Binding-site contacts:
Ligand atom C5 contacts residue ILE121 of chain 1.C at 3.8 Å (hydrophobic).
Ligand atom C4 contacts residue ASN81 of chain 1.C at 4.2 Å.
Ligand atom C2 contacts residue ASN81 of chain 1.C at 2.4 Å.
Ligand atom C7 contacts residue ASN81 of chain 1.C at 3.0 Å.
Ligand atom C3 contacts residue PHE120 of chain 1.C at 4.1 Å (hydrophobic).
Ligand atom C8 contacts residue GLN80 of chain 1.C at 3.3 Å.
Ligand atom C3 contacts residue ASN81 of chain 1.C at 3.7 Å.
Ligand atom C5 contacts residue ASN81 of chain 1.C at 3.7 Å.
Ligand atom C8 contacts residue ASN81 of chain 1.C at 4.3 Å.
Ligand atom C4 contacts residue PHE120 of chain 1.C at 4.5 Å (hydrophobic).
Ligand atom O5 contacts residue PHE120 of chain 1.C at 4.0 Å.
Ligand atom C1 contacts residue PHE120 of chain 1.C at 3.7 Å (hydrophobic).
Ligand atom O7 contacts residue ASN81 of chain 1.C at 2.8 Å (h-bond).
Ligand atom N2 contacts residue ASN81 of chain 1.C at 2.9 Å (h-bond).
Ligand atom C8 contacts residue ARG150 of chain 1.C at 4.3 Å.
Ligand atom C5 contacts residue PHE120 of chain 1.C at 3.7 Å (hydrophobic).
Ligand atom C6 contacts residue ILE121 of chain 1.C at 3.6 Å (hydrophobic).
Ligand atom C1 contacts residue ASN81 of chain 1.C at 1.5 Å.
Ligand atom C2 contacts residue PHE120 of chain 1.C at 4.4 Å (hydrophobic).
Ligand atom O5 contacts residue ASN81 of chain 1.C at 2.4 Å (h-bond).

The protein below binds the small molecule below.
Small molecule (SMILES): CC(=O)N[C@@H]1[C@@H](O)[C@H](O)[C@@H](CO)O[C@H]1O

Sequence of chain 1.C:
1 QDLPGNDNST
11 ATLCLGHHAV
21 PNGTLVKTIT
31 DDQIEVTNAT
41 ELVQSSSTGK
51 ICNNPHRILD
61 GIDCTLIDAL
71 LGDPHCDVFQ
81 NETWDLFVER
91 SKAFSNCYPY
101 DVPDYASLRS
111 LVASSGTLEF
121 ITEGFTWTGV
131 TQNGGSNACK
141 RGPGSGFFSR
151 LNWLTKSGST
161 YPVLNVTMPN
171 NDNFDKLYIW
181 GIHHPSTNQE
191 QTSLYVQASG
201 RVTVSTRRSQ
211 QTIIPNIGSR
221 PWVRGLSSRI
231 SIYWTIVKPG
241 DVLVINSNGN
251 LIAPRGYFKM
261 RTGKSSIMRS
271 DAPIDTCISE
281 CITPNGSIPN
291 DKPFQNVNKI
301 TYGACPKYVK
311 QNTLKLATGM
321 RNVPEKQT